Binding-site contacts:
Ligand atom C8 contacts residue PHE120 of chain 2.C at 4.2 Å (hydrophobic).
Ligand atom C7 contacts residue THR98 of chain 2.C at 4.3 Å.
Ligand atom C3 contacts residue ASN121 of chain 2.C at 3.8 Å.
Ligand atom O7 contacts residue ASN121 of chain 2.C at 3.6 Å (h-bond).
Ligand atom C8 contacts residue THR98 of chain 2.C at 4.4 Å.
Ligand atom C7 contacts residue ASN121 of chain 2.C at 3.5 Å.
Ligand atom O5 contacts residue ASN121 of chain 2.C at 2.4 Å (h-bond).
Ligand atom O7 contacts residue THR98 of chain 2.C at 3.4 Å (h-bond).
Ligand atom C8 contacts residue SER119 of chain 2.C at 3.8 Å.
Ligand atom C8 contacts residue LYS132 of chain 2.C at 4.5 Å.
Ligand atom C4 contacts residue ASN121 of chain 2.C at 4.2 Å.
Ligand atom C6 contacts residue LYS130 of chain 2.C at 4.0 Å.
Ligand atom C8 contacts residue GLN100 of chain 2.C at 3.4 Å.
Ligand atom C2 contacts residue ASN121 of chain 2.C at 2.5 Å.
Ligand atom N2 contacts residue LYS132 of chain 2.C at 4.2 Å.
Ligand atom N2 contacts residue ASN121 of chain 2.C at 3.0 Å (h-bond).
Ligand atom C1 contacts residue ASN121 of chain 2.C at 1.4 Å.
Ligand atom C5 contacts residue ASN121 of chain 2.C at 3.7 Å.
Ligand atom O6 contacts residue LYS130 of chain 2.C at 4.3 Å.

This small molecule binds to this protein.
Small molecule (SMILES): CC(=O)N[C@H]1[C@H](O[C@H]2[C@H](O)[C@@H](NC(C)=O)CO[C@@H]2CO)O[C@H](CO)[C@@H](O[C@@H]2O[C@H](CO)[C@@H](O)[C@H](O)[C@@H]2O)[C@@H]1O

Sequence of chain 2.C:
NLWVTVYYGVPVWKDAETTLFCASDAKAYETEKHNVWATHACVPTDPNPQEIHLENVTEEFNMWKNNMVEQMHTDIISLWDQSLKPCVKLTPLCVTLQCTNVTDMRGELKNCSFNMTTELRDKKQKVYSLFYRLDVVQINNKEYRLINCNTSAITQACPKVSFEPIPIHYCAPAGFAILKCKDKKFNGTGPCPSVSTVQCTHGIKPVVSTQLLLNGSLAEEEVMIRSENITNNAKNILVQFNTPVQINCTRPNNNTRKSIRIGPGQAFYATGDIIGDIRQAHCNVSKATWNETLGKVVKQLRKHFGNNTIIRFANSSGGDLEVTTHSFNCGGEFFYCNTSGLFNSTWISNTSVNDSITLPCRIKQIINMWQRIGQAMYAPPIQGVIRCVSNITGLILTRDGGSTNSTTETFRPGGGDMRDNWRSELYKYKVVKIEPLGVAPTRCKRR